Sequence of chain 1.D:
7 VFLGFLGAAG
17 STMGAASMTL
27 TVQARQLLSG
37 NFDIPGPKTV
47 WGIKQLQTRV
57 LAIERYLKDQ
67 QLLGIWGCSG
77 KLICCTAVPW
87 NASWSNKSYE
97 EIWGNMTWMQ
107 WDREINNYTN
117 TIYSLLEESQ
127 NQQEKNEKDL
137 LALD

Binding-site contacts:
Ligand atom C1 contacts residue SER89 of chain 1.D at 3.2 Å.
Ligand atom C1 contacts residue ASN87 of chain 1.D at 1.4 Å.
Ligand atom C5 contacts residue SER89 of chain 1.D at 4.1 Å.
Ligand atom C3 contacts residue ASN87 of chain 1.D at 3.8 Å.
Ligand atom O7 contacts residue ASN87 of chain 1.D at 3.6 Å.
Ligand atom C8 contacts residue ASN87 of chain 1.D at 3.9 Å.
Ligand atom O5 contacts residue ASN87 of chain 1.D at 2.4 Å (h-bond).
Ligand atom O5 contacts residue SER89 of chain 1.D at 3.6 Å (h-bond).
Ligand atom C4 contacts residue ASN87 of chain 1.D at 4.2 Å.
Ligand atom C7 contacts residue ASN87 of chain 1.D at 3.5 Å.
Ligand atom N2 contacts residue ASN87 of chain 1.D at 2.9 Å (h-bond).
Ligand atom C2 contacts residue ASN87 of chain 1.D at 2.5 Å.
Ligand atom C5 contacts residue ASN87 of chain 1.D at 3.7 Å.

This small molecule binds to this protein.
Small molecule (SMILES): CC(=O)N[C@@H]1[C@@H](O)[C@H](O)[C@@H](CO)O[C@H]1O